The protein below binds the small molecule below.
Small molecule (SMILES): CC(=O)N[C@H]1[C@H](O[C@H]2[C@H](O)[C@@H](NC(C)=O)CO[C@@H]2CO)O[C@H](CO)[C@@H](O)[C@@H]1O

Sequence of chain 1.B:
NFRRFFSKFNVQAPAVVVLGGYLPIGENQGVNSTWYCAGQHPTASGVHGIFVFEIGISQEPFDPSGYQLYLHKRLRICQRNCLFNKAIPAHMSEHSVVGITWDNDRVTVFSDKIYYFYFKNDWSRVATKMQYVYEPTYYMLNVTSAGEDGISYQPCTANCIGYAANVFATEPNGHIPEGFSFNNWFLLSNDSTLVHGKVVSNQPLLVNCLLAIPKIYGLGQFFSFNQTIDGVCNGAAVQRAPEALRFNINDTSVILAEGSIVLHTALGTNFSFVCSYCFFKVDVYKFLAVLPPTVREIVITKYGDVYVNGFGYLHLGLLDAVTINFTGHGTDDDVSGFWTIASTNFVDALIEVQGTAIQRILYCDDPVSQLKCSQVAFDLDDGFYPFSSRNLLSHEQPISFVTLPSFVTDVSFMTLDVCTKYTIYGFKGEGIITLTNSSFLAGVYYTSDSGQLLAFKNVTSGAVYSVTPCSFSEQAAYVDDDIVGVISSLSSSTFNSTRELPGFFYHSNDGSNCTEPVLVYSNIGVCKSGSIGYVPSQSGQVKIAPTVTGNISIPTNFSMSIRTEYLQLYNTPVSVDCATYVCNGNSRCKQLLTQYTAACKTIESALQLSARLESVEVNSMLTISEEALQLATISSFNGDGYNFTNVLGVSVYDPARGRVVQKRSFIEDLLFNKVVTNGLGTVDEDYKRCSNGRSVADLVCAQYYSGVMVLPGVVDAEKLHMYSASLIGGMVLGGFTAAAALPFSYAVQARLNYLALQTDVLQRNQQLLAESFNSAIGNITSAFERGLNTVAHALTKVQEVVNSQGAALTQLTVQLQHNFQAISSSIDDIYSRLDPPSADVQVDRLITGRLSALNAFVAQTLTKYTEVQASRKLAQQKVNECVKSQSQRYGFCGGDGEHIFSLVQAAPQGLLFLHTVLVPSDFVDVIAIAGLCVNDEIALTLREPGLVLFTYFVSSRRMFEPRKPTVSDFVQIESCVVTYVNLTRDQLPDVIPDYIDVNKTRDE

Binding-site contacts:
Ligand atom C4 contacts residue ASN708 of chain 1.B at 4.2 Å.
Ligand atom C1 contacts residue ASN708 of chain 1.B at 1.4 Å.
Ligand atom C3 contacts residue ASN708 of chain 1.B at 3.8 Å.
Ligand atom C7 contacts residue ASN708 of chain 1.B at 3.3 Å.
Ligand atom C5 contacts residue ASN721 of chain 1.B at 4.0 Å.
Ligand atom C5 contacts residue ASN708 of chain 1.B at 3.3 Å.
Ligand atom C8 contacts residue ASN708 of chain 1.B at 3.3 Å.
Ligand atom O5 contacts residue ASN708 of chain 1.B at 2.4 Å (h-bond).
Ligand atom C2 contacts residue ASN708 of chain 1.B at 2.6 Å.
Ligand atom O7 contacts residue ASN708 of chain 1.B at 4.2 Å.
Ligand atom N2 contacts residue ASN708 of chain 1.B at 2.9 Å (h-bond).
Ligand atom C6 contacts residue ASN721 of chain 1.B at 3.9 Å.
Ligand atom O5 contacts residue ASN721 of chain 1.B at 3.6 Å.
Ligand atom C1 contacts residue ASN721 of chain 1.B at 4.2 Å.
Ligand atom C6 contacts residue ASN708 of chain 1.B at 4.4 Å.